Binding-site contacts:
Ligand atom C8 contacts residue GLU119 of chain 1.J at 3.9 Å.
Ligand atom C8 contacts residue ASN114 of chain 1.J at 2.9 Å.
Ligand atom C3 contacts residue ASN114 of chain 1.J at 3.8 Å.
Ligand atom C2 contacts residue ASN114 of chain 1.J at 2.5 Å.
Ligand atom C1 contacts residue ASN114 of chain 1.J at 1.5 Å.
Ligand atom N2 contacts residue ASN114 of chain 1.J at 2.9 Å (h-bond).
Ligand atom C5 contacts residue ASN114 of chain 1.J at 3.7 Å.
Ligand atom O5 contacts residue ASN114 of chain 1.J at 2.5 Å (h-bond).
Ligand atom C7 contacts residue ASN114 of chain 1.J at 3.0 Å.
Ligand atom O7 contacts residue ASN114 of chain 1.J at 3.4 Å (h-bond).
Ligand atom C4 contacts residue ASN114 of chain 1.J at 4.3 Å.
Ligand atom C8 contacts residue MET115 of chain 1.J at 3.8 Å (hydrophobic).

The small molecule below binds the protein below.
Small molecule (SMILES): CC(=O)N[C@@H]1[C@@H](O)[C@H](O)[C@@H](CO)O[C@H]1O

Sequence of chain 1.J:
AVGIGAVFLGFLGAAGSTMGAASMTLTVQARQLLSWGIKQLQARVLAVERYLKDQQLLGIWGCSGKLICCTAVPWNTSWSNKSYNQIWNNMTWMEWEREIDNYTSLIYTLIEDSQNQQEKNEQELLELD